Sequence of chain 2.A:
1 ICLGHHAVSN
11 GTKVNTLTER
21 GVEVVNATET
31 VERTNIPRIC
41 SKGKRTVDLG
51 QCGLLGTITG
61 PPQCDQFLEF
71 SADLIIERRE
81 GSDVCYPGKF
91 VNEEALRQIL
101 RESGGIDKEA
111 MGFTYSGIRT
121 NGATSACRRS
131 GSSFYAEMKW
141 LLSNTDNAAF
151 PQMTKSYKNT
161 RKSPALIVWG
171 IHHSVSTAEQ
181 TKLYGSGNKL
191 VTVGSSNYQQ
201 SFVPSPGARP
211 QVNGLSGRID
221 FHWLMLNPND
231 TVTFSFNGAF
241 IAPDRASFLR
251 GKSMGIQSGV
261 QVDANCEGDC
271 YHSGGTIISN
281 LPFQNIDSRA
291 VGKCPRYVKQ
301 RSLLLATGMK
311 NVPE

The small molecule below binds the protein below.
Small molecule (SMILES): CC(=O)N[C@@H]1[C@@H](O)[C@H](O)[C@@H](CO)O[C@H]1O

Binding-site contacts:
Ligand atom O3 contacts residue LYS162 of chain 2.A at 4.1 Å.
Ligand atom C1 contacts residue ASN229 of chain 2.A at 1.4 Å.
Ligand atom C5 contacts residue ASN229 of chain 2.A at 3.6 Å.
Ligand atom C3 contacts residue ASN229 of chain 2.A at 3.6 Å.
Ligand atom O5 contacts residue ASN229 of chain 2.A at 2.4 Å (h-bond).
Ligand atom C2 contacts residue ASN229 of chain 2.A at 2.2 Å.
Ligand atom N2 contacts residue ASN229 of chain 2.A at 2.7 Å (h-bond).
Ligand atom C3 contacts residue LYS162 of chain 2.A at 4.4 Å.
Ligand atom C4 contacts residue ASN229 of chain 2.A at 4.1 Å.
Ligand atom O7 contacts residue ASN229 of chain 2.A at 2.9 Å (h-bond).
Ligand atom C7 contacts residue ASN229 of chain 2.A at 3.1 Å.